A protein and the small-molecule ligand that binds it are described below.
Small molecule (SMILES): N[C@@H](Cc1c[nH]c2ccccc12)C(=O)O

Sequence of chain 1.V:
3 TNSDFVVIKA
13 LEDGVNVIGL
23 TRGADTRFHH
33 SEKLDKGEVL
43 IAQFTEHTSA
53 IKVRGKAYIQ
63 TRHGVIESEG

Sequence of chain 1.U:
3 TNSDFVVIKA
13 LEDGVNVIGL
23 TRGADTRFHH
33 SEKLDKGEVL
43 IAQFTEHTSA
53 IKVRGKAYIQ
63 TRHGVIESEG

Binding-site contacts:
Ligand atom CB contacts residue THR23 of chain 1.V at 3.8 Å.
Ligand atom CE2 contacts residue GLN45 of chain 1.U at 3.9 Å.
Ligand atom CH2 contacts residue GLY21 of chain 1.U at 3.6 Å.
Ligand atom CZ3 contacts residue HIS32 of chain 1.U at 4.0 Å.
Ligand atom OXT contacts residue GLY25 of chain 1.V at 4.0 Å.
Ligand atom CD1 contacts residue THR47 of chain 1.U at 3.7 Å.
Ligand atom C contacts residue THR47 of chain 1.U at 3.3 Å.
Ligand atom OXT contacts residue THR50 of chain 1.U at 2.8 Å (h-bond).
Ligand atom CD1 contacts residue SER51 of chain 1.V at 3.5 Å.
Ligand atom CE2 contacts residue ALA44 of chain 1.U at 4.0 Å (hydrophobic).
Ligand atom N contacts residue GLY25 of chain 1.V at 2.6 Å (h-bond).
Ligand atom CB contacts residue THR28 of chain 1.V at 3.6 Å.
Ligand atom CZ2 contacts residue ALA44 of chain 1.U at 3.9 Å (hydrophobic).
Ligand atom C contacts residue SER51 of chain 1.V at 3.6 Å.
Ligand atom CD1 contacts residue GLN45 of chain 1.U at 3.5 Å.
Ligand atom O contacts residue GLY25 of chain 1.V at 3.1 Å (h-bond).
Ligand atom CZ3 contacts residue GLY21 of chain 1.U at 3.6 Å.
Ligand atom O contacts residue SER51 of chain 1.V at 3.0 Å (h-bond).
Ligand atom N contacts residue ASP27 of chain 1.V at 3.1 Å (salt-bridge).
Ligand atom OXT contacts residue THR47 of chain 1.U at 2.4 Å (h-bond).
Ligand atom N contacts residue ARG24 of chain 1.V at 3.8 Å.
Ligand atom NE1 contacts residue GLN45 of chain 1.U at 2.8 Å (h-bond).
Ligand atom CA contacts residue GLY25 of chain 1.V at 3.4 Å.
Ligand atom C contacts residue GLY25 of chain 1.V at 3.5 Å.
Ligand atom CA contacts residue SER51 of chain 1.V at 3.9 Å.
Ligand atom N contacts residue THR23 of chain 1.V at 2.9 Å (h-bond).
Ligand atom CA contacts residue THR28 of chain 1.V at 3.3 Å.
Ligand atom CZ2 contacts residue ILE53 of chain 1.U at 3.9 Å (hydrophobic).
Ligand atom OXT contacts residue HIS31 of chain 1.U at 3.9 Å.
Ligand atom CZ2 contacts residue THR50 of chain 1.U at 3.9 Å.
Ligand atom N contacts residue THR28 of chain 1.V at 3.0 Å (h-bond).
Ligand atom NE1 contacts residue ALA44 of chain 1.U at 3.8 Å.
Ligand atom O contacts residue THR47 of chain 1.U at 3.4 Å (h-bond).
Ligand atom CA contacts residue THR23 of chain 1.V at 3.9 Å.
Ligand atom CG contacts residue SER51 of chain 1.V at 3.9 Å.
Ligand atom OXT contacts residue HIS49 of chain 1.U at 3.7 Å.
Ligand atom CB contacts residue SER51 of chain 1.V at 3.4 Å.
Ligand atom CE3 contacts residue HIS32 of chain 1.U at 3.9 Å.
Ligand atom C contacts residue THR50 of chain 1.U at 3.9 Å.
Ligand atom O contacts residue ARG24 of chain 1.V at 3.7 Å.